Binding-site contacts:
Ligand atom C7 contacts residue PHE90 of chain 39.E at 4.1 Å (hydrophobic).
Ligand atom C8 contacts residue ASN67 of chain 39.E at 3.9 Å.
Ligand atom C7 contacts residue ASN67 of chain 39.E at 3.6 Å.
Ligand atom C1 contacts residue ASN67 of chain 39.E at 1.4 Å.
Ligand atom O7 contacts residue ARG89 of chain 39.E at 3.8 Å.
Ligand atom C7 contacts residue MET118 of chain 39.E at 4.1 Å (hydrophobic).
Ligand atom C5 contacts residue ASN67 of chain 39.E at 3.7 Å.
Ligand atom O5 contacts residue ASN67 of chain 39.E at 2.4 Å (h-bond).
Ligand atom C2 contacts residue ASN67 of chain 39.E at 2.5 Å.
Ligand atom N2 contacts residue ASN67 of chain 39.E at 2.9 Å (h-bond).
Ligand atom O7 contacts residue ASN67 of chain 39.E at 4.5 Å.
Ligand atom C3 contacts residue ASN67 of chain 39.E at 3.8 Å.
Ligand atom O7 contacts residue MET118 of chain 39.E at 3.4 Å.
Ligand atom C4 contacts residue ASN67 of chain 39.E at 4.2 Å.
Ligand atom N2 contacts residue MET118 of chain 39.E at 3.9 Å.
Ligand atom O7 contacts residue PHE90 of chain 39.E at 3.4 Å.

Sequence of chain 39.E:
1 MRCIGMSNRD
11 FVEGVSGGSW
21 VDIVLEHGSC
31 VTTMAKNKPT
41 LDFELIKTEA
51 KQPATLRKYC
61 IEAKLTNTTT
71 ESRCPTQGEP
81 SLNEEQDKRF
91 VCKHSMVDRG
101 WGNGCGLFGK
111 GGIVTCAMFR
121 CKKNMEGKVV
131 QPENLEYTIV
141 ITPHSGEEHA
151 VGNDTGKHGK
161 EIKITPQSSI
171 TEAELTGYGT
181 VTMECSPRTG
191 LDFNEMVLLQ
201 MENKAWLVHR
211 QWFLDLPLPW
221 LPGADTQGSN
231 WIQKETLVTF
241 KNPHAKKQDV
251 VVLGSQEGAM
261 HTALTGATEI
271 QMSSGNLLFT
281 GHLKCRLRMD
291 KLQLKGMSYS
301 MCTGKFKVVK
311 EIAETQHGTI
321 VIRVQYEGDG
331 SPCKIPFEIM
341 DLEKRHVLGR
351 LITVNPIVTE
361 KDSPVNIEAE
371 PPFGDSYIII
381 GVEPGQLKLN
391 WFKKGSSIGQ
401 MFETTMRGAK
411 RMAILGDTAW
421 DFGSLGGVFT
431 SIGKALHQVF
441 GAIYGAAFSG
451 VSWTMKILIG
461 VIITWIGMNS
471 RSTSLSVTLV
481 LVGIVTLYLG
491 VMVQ

A small-molecule ligand and the protein it binds are described below.
Small molecule (SMILES): CC(=O)N[C@@H]1[C@@H](O)[C@H](O)[C@@H](CO)O[C@H]1O